Binding-site contacts:
Ligand atom C7 contacts residue ASN1134 of chain 1.C at 3.5 Å.
Ligand atom C1 contacts residue ASN1134 of chain 1.C at 1.6 Å.
Ligand atom O7 contacts residue ASN1134 of chain 1.C at 3.4 Å (h-bond).
Ligand atom C5 contacts residue ASN1134 of chain 1.C at 3.6 Å.
Ligand atom C3 contacts residue ASN1134 of chain 1.C at 4.0 Å.
Ligand atom N2 contacts residue ASN1134 of chain 1.C at 3.2 Å (h-bond).
Ligand atom C4 contacts residue ASN1134 of chain 1.C at 4.4 Å.
Ligand atom C2 contacts residue ASN1134 of chain 1.C at 2.9 Å.
Ligand atom O5 contacts residue ASN1134 of chain 1.C at 2.5 Å (h-bond).

This small molecule binds to this protein.
Small molecule (SMILES): CC(=O)N[C@H]1[C@H](O[C@H]2[C@H](O)[C@@H](NC(C)=O)CO[C@@H]2CO)O[C@H](CO)[C@@H](O)[C@@H]1O

Sequence of chain 1.C:
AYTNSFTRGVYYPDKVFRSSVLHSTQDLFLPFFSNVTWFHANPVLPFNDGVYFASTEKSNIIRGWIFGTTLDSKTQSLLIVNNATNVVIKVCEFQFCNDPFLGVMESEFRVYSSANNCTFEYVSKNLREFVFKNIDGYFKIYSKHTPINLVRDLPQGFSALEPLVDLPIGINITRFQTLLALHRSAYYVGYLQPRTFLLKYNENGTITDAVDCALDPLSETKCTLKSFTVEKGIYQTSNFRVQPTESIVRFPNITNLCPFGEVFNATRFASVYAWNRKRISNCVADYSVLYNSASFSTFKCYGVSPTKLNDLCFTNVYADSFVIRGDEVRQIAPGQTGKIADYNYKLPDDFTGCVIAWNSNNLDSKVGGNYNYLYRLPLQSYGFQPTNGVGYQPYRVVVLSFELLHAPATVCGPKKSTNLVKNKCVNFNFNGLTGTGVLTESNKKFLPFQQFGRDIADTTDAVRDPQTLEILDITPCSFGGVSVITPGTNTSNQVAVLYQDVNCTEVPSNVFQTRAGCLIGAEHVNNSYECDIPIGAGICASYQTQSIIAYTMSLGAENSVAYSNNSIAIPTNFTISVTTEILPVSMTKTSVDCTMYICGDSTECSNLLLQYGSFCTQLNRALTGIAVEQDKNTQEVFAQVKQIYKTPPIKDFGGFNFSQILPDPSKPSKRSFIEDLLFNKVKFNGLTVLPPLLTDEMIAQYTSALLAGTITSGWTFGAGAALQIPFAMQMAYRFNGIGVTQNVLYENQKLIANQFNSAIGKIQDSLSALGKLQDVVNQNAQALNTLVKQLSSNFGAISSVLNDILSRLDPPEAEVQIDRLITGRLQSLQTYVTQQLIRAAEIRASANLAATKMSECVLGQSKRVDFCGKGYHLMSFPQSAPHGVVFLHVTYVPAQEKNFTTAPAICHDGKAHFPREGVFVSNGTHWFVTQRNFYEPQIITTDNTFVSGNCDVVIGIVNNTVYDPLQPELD